Sequence of chain 1.A:
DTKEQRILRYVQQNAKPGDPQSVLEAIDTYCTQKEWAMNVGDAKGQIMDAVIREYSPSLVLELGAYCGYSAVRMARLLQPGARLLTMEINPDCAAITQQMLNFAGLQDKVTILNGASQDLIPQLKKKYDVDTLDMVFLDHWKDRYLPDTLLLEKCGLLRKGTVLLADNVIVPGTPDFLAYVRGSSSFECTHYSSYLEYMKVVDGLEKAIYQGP

This protein binds this small molecule.
Small molecule (SMILES): O=C(NCc1cccc(CNc2ccc3[nH]ncc3c2)c1)c1cc(-c2ccc(F)cc2)cc(O)c1O

Binding-site contacts:
Ligand atom C29 contacts residue ILE91 of chain 1.A at 3.5 Å (hydrophobic).
Ligand atom C28 contacts residue TRP143 of chain 1.A at 3.7 Å (hydrophobic).
Ligand atom C12 contacts residue HIS142 of chain 1.A at 3.7 Å.
Ligand atom C35 contacts residue TRP143 of chain 1.A at 3.6 Å (hydrophobic).
Ligand atom C23 contacts residue HIS142 of chain 1.A at 3.2 Å.
Ligand atom C36 contacts residue MET40 of chain 1.A at 3.6 Å (hydrophobic).
Ligand atom C30 contacts residue TRP143 of chain 1.A at 3.5 Å (hydrophobic).
Ligand atom C8 contacts residue ILE91 of chain 1.A at 3.7 Å (hydrophobic).
Ligand atom N11 contacts residue MET40 of chain 1.A at 3.5 Å (h-bond).
Ligand atom C2 contacts residue LYS144 of chain 1.A at 3.6 Å.
Ligand atom C10 contacts residue GLU199 of chain 1.A at 3.2 Å.
Ligand atom C2 contacts residue MG1 of chain 1.B at 2.9 Å.
Ligand atom N9 contacts residue HIS142 of chain 1.A at 3.6 Å.
Ligand atom C29 contacts residue TRP143 of chain 1.A at 3.5 Å (hydrophobic).
Ligand atom O22 contacts residue ASP141 of chain 1.A at 2.9 Å (salt-bridge).
Ligand atom O16 contacts residue LYS144 of chain 1.A at 3.6 Å.
Ligand atom C15 contacts residue ILE91 of chain 1.A at 3.5 Å (hydrophobic).
Ligand atom N17 contacts residue GLU90 of chain 1.A at 3.0 Å (salt-bridge).
Ligand atom C26 contacts residue GLU90 of chain 1.A at 3.6 Å.
Ligand atom C15 contacts residue GLU90 of chain 1.A at 3.7 Å.
Ligand atom C18 contacts residue TRP143 of chain 1.A at 3.4 Å (hydrophobic).
Ligand atom O22 contacts residue MG1 of chain 1.B at 2.1 Å.
Ligand atom C1 contacts residue LYS144 of chain 1.A at 3.6 Å.
Ligand atom C21 contacts residue ILE91 of chain 1.A at 3.4 Å (hydrophobic).
Ligand atom C27 contacts residue TRP143 of chain 1.A at 3.7 Å (hydrophobic).
Ligand atom C2 contacts residue ASN170 of chain 1.A at 3.2 Å.
Ligand atom C7 contacts residue MG1 of chain 1.B at 2.9 Å.
Ligand atom O24 contacts residue MG1 of chain 1.B at 2.1 Å.
Ligand atom O24 contacts residue ASN170 of chain 1.A at 2.8 Å (h-bond).
Ligand atom N5 contacts residue SER119 of chain 1.A at 2.8 Å (h-bond).
Ligand atom C10 contacts residue ASN170 of chain 1.A at 3.5 Å.
Ligand atom C7 contacts residue ASN170 of chain 1.A at 3.2 Å.
Ligand atom O22 contacts residue LYS144 of chain 1.A at 2.9 Å (salt-bridge).
Ligand atom O24 contacts residue GLU199 of chain 1.A at 2.5 Å (salt-bridge).
Ligand atom O22 contacts residue ASN170 of chain 1.A at 2.8 Å (h-bond).
Ligand atom O24 contacts residue ASP169 of chain 1.A at 3.2 Å (salt-bridge).
Ligand atom N11 contacts residue LYS144 of chain 1.A at 3.3 Å (salt-bridge).
Ligand atom C4 contacts residue LYS144 of chain 1.A at 3.3 Å.
Ligand atom C7 contacts residue GLU199 of chain 1.A at 3.1 Å.
Ligand atom N9 contacts residue SER119 of chain 1.A at 3.4 Å (h-bond).